Binding-site contacts:
Ligand atom CG1 contacts residue TYR318 of chain 1.A at 3.3 Å (hydrophobic).
Ligand atom CD1 contacts residue VAL412 of chain 1.A at 3.5 Å (hydrophobic).
Ligand atom CD contacts residue HIS568 of chain 1.A at 3.1 Å.
Ligand atom C contacts residue HIS568 of chain 1.A at 3.5 Å.
Ligand atom C contacts residue ARG669 of chain 1.A at 3.1 Å.
Ligand atom O contacts residue ARG669 of chain 1.A at 2.5 Å (salt-bridge).
Ligand atom CD1 contacts residue ILE386 of chain 1.A at 3.2 Å (hydrophobic).
Ligand atom CA contacts residue GLY389 of chain 1.A at 3.6 Å.
Ligand atom CZ3 contacts residue LYS670 of chain 1.A at 3.3 Å.
Ligand atom O contacts residue GLU508 of chain 1.A at 3.3 Å (salt-bridge).
Ligand atom CG1 contacts residue HIS455 of chain 1.A at 3.0 Å.
Ligand atom NE1 contacts residue ILE386 of chain 1.A at 2.8 Å (h-bond).
Ligand atom CG contacts residue HIS568 of chain 1.A at 3.5 Å.
Ligand atom C contacts residue TYR318 of chain 1.A at 3.7 Å (hydrophobic).
Ligand atom O contacts residue GLY389 of chain 1.A at 3.2 Å (h-bond).
Ligand atom CH2 contacts residue LYS670 of chain 1.A at 3.4 Å.
Ligand atom CG1 contacts residue GLU508 of chain 1.A at 2.9 Å.
Ligand atom CA contacts residue GLU316 of chain 1.A at 3.2 Å.
Ligand atom O contacts residue TYR318 of chain 1.A at 3.5 Å (h-bond).
Ligand atom OXT contacts residue ARG669 of chain 1.A at 3.3 Å (salt-bridge).
Ligand atom N contacts residue GLU316 of chain 1.A at 2.6 Å (salt-bridge).
Ligand atom C contacts residue GLU316 of chain 1.A at 3.6 Å.
Ligand atom O contacts residue ILE390 of chain 1.A at 3.5 Å.
Ligand atom N contacts residue GLY389 of chain 1.A at 2.9 Å (h-bond).
Ligand atom CB contacts residue HIS450 of chain 1.A at 3.6 Å.
Ligand atom CE3 contacts residue ARG669 of chain 1.A at 3.6 Å.
Ligand atom OH contacts residue GLN446 of chain 1.A at 3.3 Å.
Ligand atom O contacts residue HIS568 of chain 1.A at 2.5 Å (h-bond).
Ligand atom CA contacts residue TYR318 of chain 1.A at 3.7 Å (hydrophobic).
Ligand atom CG2 contacts residue PRO387 of chain 1.A at 3.7 Å (hydrophobic).
Ligand atom N contacts residue ASN391 of chain 1.A at 3.0 Å (h-bond).
Ligand atom O contacts residue ALA388 of chain 1.A at 2.7 Å (h-bond).
Ligand atom CG1 contacts residue PRO387 of chain 1.A at 3.3 Å (hydrophobic).
Ligand atom N contacts residue TYR318 of chain 1.A at 2.8 Å (h-bond).
Ligand atom O contacts residue ASN391 of chain 1.A at 3.0 Å (h-bond).
Ligand atom CG2 contacts residue ASN394 of chain 1.A at 3.5 Å.
Ligand atom N contacts residue ASN394 of chain 1.A at 2.8 Å (h-bond).
Ligand atom CD1 contacts residue HIS450 of chain 1.A at 3.4 Å.
Ligand atom CE3 contacts residue LYS670 of chain 1.A at 3.7 Å.
Ligand atom CE2 contacts residue PHE443 of chain 1.A at 3.3 Å (hydrophobic).

Sequence of chain 1.A:
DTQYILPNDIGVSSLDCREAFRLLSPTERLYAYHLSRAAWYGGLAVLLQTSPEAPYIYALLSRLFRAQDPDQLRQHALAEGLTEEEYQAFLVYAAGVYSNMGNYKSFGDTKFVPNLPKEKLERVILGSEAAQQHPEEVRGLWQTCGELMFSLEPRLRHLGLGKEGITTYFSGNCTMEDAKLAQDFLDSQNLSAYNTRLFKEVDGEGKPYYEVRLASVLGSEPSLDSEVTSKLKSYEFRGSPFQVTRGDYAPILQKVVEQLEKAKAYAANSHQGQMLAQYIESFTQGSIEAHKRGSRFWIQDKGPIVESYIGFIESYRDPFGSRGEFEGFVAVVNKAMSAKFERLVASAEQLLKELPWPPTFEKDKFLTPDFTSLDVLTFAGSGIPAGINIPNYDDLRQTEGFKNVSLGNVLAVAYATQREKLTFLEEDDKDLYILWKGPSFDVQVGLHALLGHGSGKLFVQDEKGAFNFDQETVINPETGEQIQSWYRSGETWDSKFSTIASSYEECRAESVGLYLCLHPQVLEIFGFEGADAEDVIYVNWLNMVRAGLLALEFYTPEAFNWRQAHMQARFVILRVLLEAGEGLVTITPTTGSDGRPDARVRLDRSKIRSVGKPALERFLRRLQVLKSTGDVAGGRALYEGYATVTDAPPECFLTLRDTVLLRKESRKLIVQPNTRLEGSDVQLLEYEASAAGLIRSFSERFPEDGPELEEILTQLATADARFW

A small-molecule ligand and the protein it binds are described below.
Small molecule (SMILES): CC(C)[C@H](N)C(=O)N[C@H](C(=O)N[C@@H](Cc1ccc(O)cc1)C(=O)N1CCC[C@H]1C(=O)N[C@@H](CC1=c2ccccc2=NC1)C(=O)O)C(C)C